Sequence of chain 1.H:
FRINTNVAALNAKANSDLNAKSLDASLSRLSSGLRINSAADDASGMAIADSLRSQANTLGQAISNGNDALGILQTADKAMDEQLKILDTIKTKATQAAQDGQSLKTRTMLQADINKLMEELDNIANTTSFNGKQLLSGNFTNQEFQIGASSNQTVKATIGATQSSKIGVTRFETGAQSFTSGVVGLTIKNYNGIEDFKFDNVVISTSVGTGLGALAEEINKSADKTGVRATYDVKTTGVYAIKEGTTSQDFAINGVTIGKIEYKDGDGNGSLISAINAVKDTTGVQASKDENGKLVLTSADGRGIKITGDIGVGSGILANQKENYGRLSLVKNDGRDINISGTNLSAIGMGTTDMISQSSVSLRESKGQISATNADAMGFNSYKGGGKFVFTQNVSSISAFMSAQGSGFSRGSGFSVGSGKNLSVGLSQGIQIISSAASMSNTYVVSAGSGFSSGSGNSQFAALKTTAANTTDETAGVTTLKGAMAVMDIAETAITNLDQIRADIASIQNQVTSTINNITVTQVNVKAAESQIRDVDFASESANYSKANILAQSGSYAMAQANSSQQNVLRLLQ

Binding-site contacts:
Ligand atom C3 contacts residue SER398 of chain 1.H at 2.0 Å.
Ligand atom O4 contacts residue SER398 of chain 1.H at 4.3 Å.
Ligand atom C2 contacts residue SER398 of chain 1.H at 1.5 Å.
Ligand atom C4 contacts residue SER398 of chain 1.H at 3.4 Å.
Ligand atom O1A contacts residue SER398 of chain 1.H at 3.6 Å.
Ligand atom O1B contacts residue SER398 of chain 1.H at 3.4 Å (h-bond).
Ligand atom C5 contacts residue SER398 of chain 1.H at 3.9 Å.
Ligand atom C6 contacts residue SER398 of chain 1.H at 3.2 Å.
Ligand atom C7 contacts residue SER398 of chain 1.H at 4.5 Å.
Ligand atom O8 contacts residue SER398 of chain 1.H at 3.5 Å.
Ligand atom O6 contacts residue SER398 of chain 1.H at 2.3 Å (h-bond).
Ligand atom C1 contacts residue SER398 of chain 1.H at 2.8 Å.

The protein below binds the small molecule below.
Small molecule (SMILES): C[C@H](O)[C@H](N)[C@@H]1O[C@](O)(C(=O)O)C[C@H](O)[C@@H]1N